Binding-site contacts:
Ligand atom C4' contacts residue PHE238 of chain 1.A at 3.7 Å (hydrophobic).
Ligand atom C8 contacts residue DG3 of chain 1.C at 3.6 Å.
Ligand atom O4' contacts residue SER239 of chain 1.A at 3.3 Å (h-bond).
Ligand atom C2 contacts residue DG3 of chain 1.C at 3.4 Å.
Ligand atom O6 contacts residue DG4 of chain 1.C at 3.5 Å (h-bond).
Ligand atom OP2 contacts residue HIS332 of chain 1.A at 2.9 Å (h-bond).
Ligand atom C6 contacts residue DG3 of chain 1.C at 3.5 Å.
Ligand atom O4' contacts residue ASP237 of chain 1.A at 3.0 Å (salt-bridge).
Ligand atom C5' contacts residue SER239 of chain 1.A at 3.3 Å.
Ligand atom OP2 contacts residue THR330 of chain 1.A at 2.7 Å (h-bond).
Ligand atom N4 contacts residue VAL331 of chain 1.A at 3.5 Å.
Ligand atom N3 contacts residue TYR240 of chain 1.A at 3.7 Å.
Ligand atom O3' contacts residue ASP237 of chain 1.A at 3.6 Å.
Ligand atom N7 contacts residue DG4 of chain 1.C at 3.8 Å.
Ligand atom N1 contacts residue TYR240 of chain 1.A at 3.6 Å.
Ligand atom C1' contacts residue DG3 of chain 1.C at 3.7 Å.
Ligand atom C2' contacts residue THR330 of chain 1.A at 3.5 Å.
Ligand atom N1 contacts residue DG3 of chain 1.C at 3.5 Å.
Ligand atom N4 contacts residue PHE323 of chain 1.A at 3.1 Å (h-bond).
Ligand atom C1' contacts residue SER239 of chain 1.A at 3.2 Å.
Ligand atom N2 contacts residue DG3 of chain 1.C at 3.5 Å (h-bond).
Ligand atom C4 contacts residue VAL331 of chain 1.A at 3.5 Å (hydrophobic).
Ligand atom N4 contacts residue GLU329 of chain 1.A at 3.2 Å (salt-bridge).
Ligand atom N3 contacts residue DG3 of chain 1.C at 3.4 Å.
Ligand atom C6 contacts residue TYR240 of chain 1.A at 3.6 Å (hydrophobic).
Ligand atom C4 contacts residue TYR240 of chain 1.A at 3.7 Å (hydrophobic).
Ligand atom C4 contacts residue DG3 of chain 1.C at 3.5 Å.
Ligand atom O5' contacts residue SER239 of chain 1.A at 3.0 Å (h-bond).
Ligand atom C5 contacts residue VAL331 of chain 1.A at 3.5 Å (hydrophobic).
Ligand atom N4 contacts residue GLU324 of chain 1.A at 3.8 Å.
Ligand atom O4' contacts residue DG3 of chain 1.C at 3.2 Å (h-bond).
Ligand atom C2 contacts residue TYR240 of chain 1.A at 3.6 Å (hydrophobic).
Ligand atom N9 contacts residue DG3 of chain 1.C at 3.6 Å.
Ligand atom C4' contacts residue ASP237 of chain 1.A at 3.5 Å.
Ligand atom O3' contacts residue SER239 of chain 1.A at 3.6 Å.
Ligand atom C5 contacts residue TYR240 of chain 1.A at 3.7 Å (hydrophobic).
Ligand atom O6 contacts residue DG3 of chain 1.C at 3.5 Å.
Ligand atom N7 contacts residue DG3 of chain 1.C at 3.8 Å.
Ligand atom C5 contacts residue DG3 of chain 1.C at 3.4 Å.
Ligand atom C5' contacts residue PHE238 of chain 1.A at 3.1 Å (hydrophobic).

This protein binds this small molecule.
Small molecule (SMILES): Cc1cn([C@H]2C[C@H](O[P](=O)(O)OC[C@H]3O[C@@H](n4ccc(N)nc4=O)C[C@@H]3O[P](=O)(O)OC[C@H]3O[C@@H](n4cnc5c(=O)[nH]c(N)nc54)C[C@@H]3O[P](=O)(O)OC[C@H]3O[C@@H](n4cnc5c4NC=NC5N)C[C@@H]3O[P](=O)(O)OC[C@H]3O[C@@H](n4cnc5c4NC=NC5N)C[C@@H]3O)[C@@H](COP(=O)=O)O2)c(=O)[nH]c1=O

Sequence of chain 1.A:
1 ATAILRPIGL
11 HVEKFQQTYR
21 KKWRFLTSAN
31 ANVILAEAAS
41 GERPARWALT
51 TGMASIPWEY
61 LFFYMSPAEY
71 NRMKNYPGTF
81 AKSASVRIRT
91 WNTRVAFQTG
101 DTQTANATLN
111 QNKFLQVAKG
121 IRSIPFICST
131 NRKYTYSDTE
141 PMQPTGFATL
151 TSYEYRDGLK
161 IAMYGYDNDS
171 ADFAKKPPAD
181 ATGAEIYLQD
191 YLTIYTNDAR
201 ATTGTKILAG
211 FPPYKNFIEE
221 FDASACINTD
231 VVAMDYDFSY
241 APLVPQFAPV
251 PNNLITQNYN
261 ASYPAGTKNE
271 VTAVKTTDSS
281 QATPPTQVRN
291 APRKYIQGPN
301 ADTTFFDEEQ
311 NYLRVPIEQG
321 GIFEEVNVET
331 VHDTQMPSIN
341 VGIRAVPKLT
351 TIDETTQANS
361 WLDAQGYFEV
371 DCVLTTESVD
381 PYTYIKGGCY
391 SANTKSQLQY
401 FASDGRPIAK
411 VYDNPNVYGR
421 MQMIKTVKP